Sequence of chain 1.A:
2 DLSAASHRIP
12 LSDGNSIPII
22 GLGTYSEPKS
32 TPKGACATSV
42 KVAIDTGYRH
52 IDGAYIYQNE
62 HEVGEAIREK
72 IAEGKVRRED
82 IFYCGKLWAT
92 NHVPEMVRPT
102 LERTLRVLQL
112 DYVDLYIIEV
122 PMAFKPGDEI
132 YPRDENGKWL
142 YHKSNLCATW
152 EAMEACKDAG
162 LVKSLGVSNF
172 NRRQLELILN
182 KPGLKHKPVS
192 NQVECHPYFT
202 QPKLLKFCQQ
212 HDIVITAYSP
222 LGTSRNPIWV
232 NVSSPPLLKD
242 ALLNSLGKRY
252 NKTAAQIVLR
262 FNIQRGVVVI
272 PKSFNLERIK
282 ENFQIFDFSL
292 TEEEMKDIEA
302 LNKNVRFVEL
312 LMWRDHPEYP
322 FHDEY

Binding-site contacts:
Ligand atom C2 contacts residue ASN227 of chain 1.A at 3.8 Å.
Ligand atom C18 contacts residue TYR58 of chain 1.A at 3.8 Å (hydrophobic).
Ligand atom C7 contacts residue NAP1 of chain 1.C at 4.0 Å.
Ligand atom C6 contacts residue NAP1 of chain 1.C at 3.8 Å.
Ligand atom C16 contacts residue TRP230 of chain 1.A at 4.1 Å (hydrophobic).
Ligand atom C12 contacts residue TRP230 of chain 1.A at 3.9 Å (hydrophobic).
Ligand atom O1 contacts residue SER225 of chain 1.A at 3.0 Å (h-bond).
Ligand atom C14 contacts residue TRP230 of chain 1.A at 4.0 Å (hydrophobic).
Ligand atom O1 contacts residue VAL231 of chain 1.A at 3.3 Å.
Ligand atom C19 contacts residue TYR26 of chain 1.A at 3.3 Å (hydrophobic).
Ligand atom C9 contacts residue TRP230 of chain 1.A at 3.9 Å (hydrophobic).
Ligand atom C3 contacts residue ASN227 of chain 1.A at 3.9 Å.
Ligand atom C4 contacts residue TRP230 of chain 1.A at 4.0 Å (hydrophobic).
Ligand atom O1 contacts residue ARG226 of chain 1.A at 3.4 Å (salt-bridge).
Ligand atom O1 contacts residue THR224 of chain 1.A at 3.9 Å.
Ligand atom C2 contacts residue TYR26 of chain 1.A at 3.9 Å (hydrophobic).
Ligand atom C3 contacts residue VAL231 of chain 1.A at 3.9 Å (hydrophobic).
Ligand atom C1 contacts residue TRP230 of chain 1.A at 3.7 Å (hydrophobic).
Ligand atom C17 contacts residue TRP230 of chain 1.A at 4.0 Å (hydrophobic).
Ligand atom C4 contacts residue THR224 of chain 1.A at 4.0 Å.
Ligand atom C1 contacts residue TYR26 of chain 1.A at 3.4 Å (hydrophobic).
Ligand atom C19 contacts residue NAP1 of chain 1.C at 3.7 Å.
Ligand atom O1 contacts residue ASN227 of chain 1.A at 2.9 Å (h-bond).
Ligand atom C7 contacts residue VAL309 of chain 1.A at 3.5 Å (hydrophobic).
Ligand atom C16 contacts residue LEU311 of chain 1.A at 4.0 Å (hydrophobic).
Ligand atom O2 contacts residue TYR132 of chain 1.A at 2.8 Å (h-bond).
Ligand atom C12 contacts residue TYR132 of chain 1.A at 3.7 Å (hydrophobic).
Ligand atom C15 contacts residue NAP1 of chain 1.C at 4.1 Å.
Ligand atom C17 contacts residue TYR132 of chain 1.A at 3.8 Å (hydrophobic).
Ligand atom C6 contacts residue VAL309 of chain 1.A at 3.6 Å (hydrophobic).
Ligand atom C4 contacts residue VAL231 of chain 1.A at 3.6 Å (hydrophobic).
Ligand atom O2 contacts residue TRP89 of chain 1.A at 3.7 Å.
Ligand atom C2 contacts residue SER225 of chain 1.A at 3.4 Å.
Ligand atom C16 contacts residue TRP314 of chain 1.A at 4.1 Å (hydrophobic).
Ligand atom C3 contacts residue SER225 of chain 1.A at 3.5 Å.
Ligand atom C8 contacts residue NAP1 of chain 1.C at 3.8 Å.
Ligand atom O2 contacts residue TRP230 of chain 1.A at 3.8 Å.
Ligand atom C11 contacts residue TYR26 of chain 1.A at 3.5 Å (hydrophobic).
Ligand atom C15 contacts residue LEU311 of chain 1.A at 4.0 Å (hydrophobic).
Ligand atom C5 contacts residue TRP230 of chain 1.A at 4.0 Å (hydrophobic).

The small molecule below binds the protein below.
Small molecule (SMILES): C[C@]12CCC(=O)C=C1CC[C@@H]1[C@@H]2CC[C@]2(C)C(=O)CC[C@@H]12